Sequence of chain 1.H:
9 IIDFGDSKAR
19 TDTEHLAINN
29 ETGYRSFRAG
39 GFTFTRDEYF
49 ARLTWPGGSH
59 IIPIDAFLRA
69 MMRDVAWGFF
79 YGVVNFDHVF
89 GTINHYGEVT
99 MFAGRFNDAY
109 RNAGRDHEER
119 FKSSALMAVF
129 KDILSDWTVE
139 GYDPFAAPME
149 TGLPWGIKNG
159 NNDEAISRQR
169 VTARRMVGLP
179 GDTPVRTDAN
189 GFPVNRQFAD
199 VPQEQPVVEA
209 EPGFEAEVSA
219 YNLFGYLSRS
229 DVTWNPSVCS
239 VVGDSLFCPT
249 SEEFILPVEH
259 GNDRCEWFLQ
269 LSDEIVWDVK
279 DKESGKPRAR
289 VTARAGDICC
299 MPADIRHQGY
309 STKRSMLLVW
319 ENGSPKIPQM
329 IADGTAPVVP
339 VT

The small molecule below binds the protein below.
Small molecule (SMILES): O=[N+]([O-])c1ccc(O)cc1

Binding-site contacts:
Ligand atom C6 contacts residue LEU254 of chain 1.H at 3.8 Å (hydrophobic).
Ligand atom O2 contacts residue HIS305 of chain 1.H at 2.9 Å (h-bond).
Ligand atom O2 contacts residue GLU264 of chain 1.H at 3.1 Å (salt-bridge).
Ligand atom C3 contacts residue LEU315 of chain 1.H at 4.0 Å (hydrophobic).
Ligand atom N1 contacts residue HIS305 of chain 1.H at 3.7 Å.
Ligand atom C6 contacts residue TRP75 of chain 1.H at 3.7 Å (hydrophobic).
Ligand atom O3 contacts residue HIS305 of chain 1.H at 3.9 Å.
Ligand atom O2 contacts residue FE1 of chain 1.O at 1.7 Å.
Ligand atom OH contacts residue TRP232 of chain 1.H at 3.1 Å.
Ligand atom O3 contacts residue HIS258 of chain 1.H at 2.7 Å (h-bond).
Ligand atom OH contacts residue GLU250 of chain 1.H at 2.7 Å (salt-bridge).
Ligand atom C6 contacts residue PRO234 of chain 1.H at 3.9 Å (hydrophobic).
Ligand atom C2 contacts residue TRP275 of chain 1.H at 4.0 Å (hydrophobic).
Ligand atom C1 contacts residue LEU254 of chain 1.H at 4.1 Å (hydrophobic).
Ligand atom N1 contacts residue FE1 of chain 1.O at 2.5 Å.
Ligand atom C4 contacts residue TRP232 of chain 1.H at 3.7 Å (hydrophobic).
Ligand atom C3 contacts residue TRP232 of chain 1.H at 4.0 Å (hydrophobic).
Ligand atom C3 contacts residue TRP275 of chain 1.H at 4.2 Å (hydrophobic).
Ligand atom C2 contacts residue PHE266 of chain 1.H at 4.1 Å (hydrophobic).
Ligand atom C3 contacts residue PRO234 of chain 1.H at 4.1 Å (hydrophobic).
Ligand atom C3 contacts residue VAL317 of chain 1.H at 3.7 Å (hydrophobic).
Ligand atom C5 contacts residue PRO234 of chain 1.H at 3.4 Å (hydrophobic).
Ligand atom OH contacts residue THR248 of chain 1.H at 3.5 Å.
Ligand atom C1 contacts residue FE1 of chain 1.O at 3.8 Å.
Ligand atom C4 contacts residue LEU254 of chain 1.H at 4.1 Å (hydrophobic).
Ligand atom O3 contacts residue PHE78 of chain 1.H at 3.2 Å.
Ligand atom C4 contacts residue PRO234 of chain 1.H at 3.6 Å (hydrophobic).
Ligand atom N1 contacts residue PHE78 of chain 1.H at 3.9 Å.
Ligand atom OH contacts residue ASN233 of chain 1.H at 3.6 Å (h-bond).
Ligand atom C4 contacts residue GLU250 of chain 1.H at 3.4 Å.
Ligand atom C2 contacts residue VAL317 of chain 1.H at 3.8 Å (hydrophobic).
Ligand atom O2 contacts residue PHE266 of chain 1.H at 3.5 Å.
Ligand atom C3 contacts residue GLU250 of chain 1.H at 3.3 Å.
Ligand atom O2 contacts residue HIS258 of chain 1.H at 3.3 Å (h-bond).
Ligand atom C6 contacts residue PHE78 of chain 1.H at 4.1 Å (hydrophobic).
Ligand atom OH contacts residue PRO234 of chain 1.H at 3.7 Å.
Ligand atom O3 contacts residue FE1 of chain 1.O at 2.6 Å.
Ligand atom C5 contacts residue LEU254 of chain 1.H at 3.6 Å (hydrophobic).
Ligand atom C5 contacts residue TRP75 of chain 1.H at 3.7 Å (hydrophobic).
Ligand atom N1 contacts residue HIS258 of chain 1.H at 3.5 Å (h-bond).